Sequence of chain 1.B:
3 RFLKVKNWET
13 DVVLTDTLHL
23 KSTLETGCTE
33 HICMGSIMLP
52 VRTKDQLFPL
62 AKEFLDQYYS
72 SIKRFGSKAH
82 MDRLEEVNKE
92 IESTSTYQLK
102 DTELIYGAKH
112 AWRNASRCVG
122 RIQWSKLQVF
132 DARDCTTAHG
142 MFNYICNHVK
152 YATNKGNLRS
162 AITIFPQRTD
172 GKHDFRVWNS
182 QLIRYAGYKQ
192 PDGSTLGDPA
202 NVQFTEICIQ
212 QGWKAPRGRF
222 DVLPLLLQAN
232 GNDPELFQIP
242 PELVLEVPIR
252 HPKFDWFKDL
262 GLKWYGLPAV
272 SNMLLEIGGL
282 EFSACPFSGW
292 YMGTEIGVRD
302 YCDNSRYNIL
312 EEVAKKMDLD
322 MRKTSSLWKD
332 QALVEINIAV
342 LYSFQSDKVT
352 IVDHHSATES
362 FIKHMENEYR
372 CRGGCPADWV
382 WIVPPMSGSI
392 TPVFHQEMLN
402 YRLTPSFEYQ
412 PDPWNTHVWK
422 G

Sequence of chain 1.A:
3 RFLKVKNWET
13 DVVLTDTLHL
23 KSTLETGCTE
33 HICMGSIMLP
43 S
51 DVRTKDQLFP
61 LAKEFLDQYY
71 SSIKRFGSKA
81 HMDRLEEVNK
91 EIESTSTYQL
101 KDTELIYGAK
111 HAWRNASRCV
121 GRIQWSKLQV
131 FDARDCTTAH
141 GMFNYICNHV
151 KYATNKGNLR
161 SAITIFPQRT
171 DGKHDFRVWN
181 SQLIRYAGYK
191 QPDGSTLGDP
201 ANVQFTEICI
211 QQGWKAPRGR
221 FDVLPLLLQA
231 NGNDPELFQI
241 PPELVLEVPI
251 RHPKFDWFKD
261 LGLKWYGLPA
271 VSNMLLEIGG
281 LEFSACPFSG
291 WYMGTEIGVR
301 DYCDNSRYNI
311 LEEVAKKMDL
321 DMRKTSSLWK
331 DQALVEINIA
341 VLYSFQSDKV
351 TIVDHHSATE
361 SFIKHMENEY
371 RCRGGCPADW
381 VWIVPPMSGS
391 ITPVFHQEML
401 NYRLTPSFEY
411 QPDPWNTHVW

Binding-site contacts:
Ligand atom C25 contacts residue HEM1 of chain 1.H at 3.6 Å.
Ligand atom O17 contacts residue HEM1 of chain 1.H at 3.4 Å (h-bond).
Ligand atom N26 contacts residue TRP291 of chain 1.B at 2.8 Å (h-bond).
Ligand atom N26 contacts residue GLU296 of chain 1.B at 2.7 Å (salt-bridge).
Ligand atom C24 contacts residue HEM1 of chain 1.H at 3.2 Å.
Ligand atom C05 contacts residue TRP10 of chain 1.A at 3.9 Å (hydrophobic).
Ligand atom C20 contacts residue HEM1 of chain 1.H at 3.4 Å.
Ligand atom C21 contacts residue HEM1 of chain 1.H at 3.2 Å.
Ligand atom C21 contacts residue PHE288 of chain 1.B at 3.3 Å (hydrophobic).
Ligand atom C16 contacts residue HEM1 of chain 1.H at 3.3 Å.
Ligand atom C15 contacts residue HEM1 of chain 1.H at 3.0 Å.
Ligand atom C25 contacts residue GLU296 of chain 1.B at 3.5 Å.
Ligand atom C28 contacts residue GLU296 of chain 1.B at 3.6 Å.
Ligand atom N26 contacts residue TYR292 of chain 1.B at 3.6 Å.
Ligand atom C10 contacts residue H4B1 of chain 1.I at 3.6 Å.
Ligand atom C12 contacts residue HEM1 of chain 1.H at 3.6 Å.
Ligand atom N08 contacts residue MET40 of chain 1.B at 3.5 Å.
Ligand atom C28 contacts residue HEM1 of chain 1.H at 3.8 Å.
Ligand atom C20 contacts residue PHE288 of chain 1.B at 3.9 Å (hydrophobic).
Ligand atom O11 contacts residue H4B1 of chain 1.I at 3.9 Å.
Ligand atom N27 contacts residue HEM1 of chain 1.H at 3.8 Å.
Ligand atom C23 contacts residue HEM1 of chain 1.H at 3.4 Å.
Ligand atom C29 contacts residue GLU296 of chain 1.B at 3.6 Å.
Ligand atom C19 contacts residue HEM1 of chain 1.H at 3.7 Å.
Ligand atom C25 contacts residue TRP291 of chain 1.B at 3.8 Å (hydrophobic).
Ligand atom N26 contacts residue HEM1 of chain 1.H at 3.7 Å.
Ligand atom C14 contacts residue TYR410 of chain 1.B at 3.5 Å (hydrophobic).
Ligand atom C14 contacts residue HEM1 of chain 1.H at 3.0 Å.
Ligand atom C18 contacts residue HEM1 of chain 1.H at 3.4 Å.
Ligand atom C21 contacts residue VAL271 of chain 1.B at 3.5 Å (hydrophobic).
Ligand atom C14 contacts residue TRP382 of chain 1.B at 4.0 Å (hydrophobic).
Ligand atom C19 contacts residue VAL271 of chain 1.B at 3.6 Å (hydrophobic).
Ligand atom N26 contacts residue PRO269 of chain 1.B at 3.7 Å.
Ligand atom C02 contacts residue TRP10 of chain 1.A at 3.9 Å (hydrophobic).
Ligand atom C13 contacts residue TRP382 of chain 1.B at 3.9 Å (hydrophobic).
Ligand atom N27 contacts residue GLU296 of chain 1.B at 2.6 Å (salt-bridge).
Ligand atom C30 contacts residue HEM1 of chain 1.H at 2.9 Å.
Ligand atom C20 contacts residue VAL271 of chain 1.B at 3.3 Å (hydrophobic).
Ligand atom C29 contacts residue HEM1 of chain 1.H at 3.5 Å.
Ligand atom C22 contacts residue HEM1 of chain 1.H at 3.6 Å.

This protein binds this small molecule.
Small molecule (SMILES): Nc1cccc(CNCCOc2cccc(OCc3ccc4ccc(N)nc4c3)c2)n1